A protein and the small-molecule ligand that binds it are described below.
Small molecule (SMILES): C[C@H](NC(=O)[C@H](CO)NC(=O)[C@@H](N)Cc1ccccc1)C(=O)N[C@@H](Cc1ccc(OP(=O)(O)O)cc1)C(=O)N1CCC[C@H]1C(=O)N[C@H](C=O)CO

Sequence of chain 1.A:
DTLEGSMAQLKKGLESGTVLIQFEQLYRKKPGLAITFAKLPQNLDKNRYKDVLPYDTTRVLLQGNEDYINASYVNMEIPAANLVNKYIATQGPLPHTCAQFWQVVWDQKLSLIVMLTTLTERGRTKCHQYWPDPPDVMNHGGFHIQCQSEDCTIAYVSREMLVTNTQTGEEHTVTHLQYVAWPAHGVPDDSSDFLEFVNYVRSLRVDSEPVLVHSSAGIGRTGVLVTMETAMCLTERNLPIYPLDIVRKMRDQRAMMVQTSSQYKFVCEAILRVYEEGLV

Binding-site contacts:
Ligand atom CB contacts residue HIS209 of chain 1.A at 3.7 Å.
Ligand atom CB contacts residue ASP75 of chain 1.A at 3.7 Å.
Ligand atom O contacts residue HIS209 of chain 1.A at 2.9 Å.
Ligand atom C contacts residue HIS209 of chain 1.A at 3.7 Å.
Ligand atom CE1 contacts residue ILE243 of chain 1.A at 3.6 Å (hydrophobic).
Ligand atom O2P contacts residue SER239 of chain 1.A at 3.4 Å (h-bond).
Ligand atom CE1 contacts residue GLN283 of chain 1.A at 3.3 Å.
Ligand atom CD2 contacts residue ALA241 of chain 1.A at 3.5 Å (hydrophobic).
Ligand atom O contacts residue TYR73 of chain 1.A at 3.3 Å.
Ligand atom O1P contacts residue ILE243 of chain 1.A at 2.9 Å (h-bond).
Ligand atom O contacts residue GLN283 of chain 1.A at 2.8 Å (h-bond).
Ligand atom CZ contacts residue ASP69 of chain 1.A at 3.6 Å.
Ligand atom N contacts residue ASP75 of chain 1.A at 2.9 Å (salt-bridge).
Ligand atom P contacts residue SER239 of chain 1.A at 3.3 Å.
Ligand atom CE1 contacts residue ALA241 of chain 1.A at 3.7 Å (hydrophobic).
Ligand atom O3P contacts residue SER240 of chain 1.A at 2.9 Å (h-bond).
Ligand atom O2P contacts residue GLY244 of chain 1.A at 3.5 Å (h-bond).
Ligand atom O1P contacts residue GLY242 of chain 1.A at 3.3 Å (h-bond).
Ligand atom CE2 contacts residue ALA241 of chain 1.A at 3.5 Å (hydrophobic).
Ligand atom O1P contacts residue ALA241 of chain 1.A at 3.4 Å.
Ligand atom O3P contacts residue ALA241 of chain 1.A at 3.0 Å (h-bond).
Ligand atom O2P contacts residue ARG245 of chain 1.A at 2.9 Å (salt-bridge).
Ligand atom C contacts residue ASP75 of chain 1.A at 3.7 Å.
Ligand atom CZ contacts residue ALA241 of chain 1.A at 3.5 Å (hydrophobic).
Ligand atom N contacts residue TYR73 of chain 1.A at 3.6 Å.
Ligand atom CD1 contacts residue ALA241 of chain 1.A at 3.7 Å (hydrophobic).
Ligand atom P contacts residue GLY244 of chain 1.A at 3.7 Å.
Ligand atom CD2 contacts residue TYR73 of chain 1.A at 3.5 Å (hydrophobic).
Ligand atom O contacts residue LYS74 of chain 1.A at 2.8 Å (salt-bridge).
Ligand atom O1P contacts residue GLY244 of chain 1.A at 2.8 Å (h-bond).
Ligand atom CD1 contacts residue GLN283 of chain 1.A at 3.4 Å.
Ligand atom O3P contacts residue SER239 of chain 1.A at 2.9 Å (h-bond).
Ligand atom CE1 contacts residue ASP69 of chain 1.A at 3.7 Å.
Ligand atom O1P contacts residue SER239 of chain 1.A at 3.3 Å (h-bond).
Ligand atom CA contacts residue ASP75 of chain 1.A at 3.4 Å.
Ligand atom O3P contacts residue ARG245 of chain 1.A at 2.8 Å (salt-bridge).
Ligand atom CG contacts residue ALA241 of chain 1.A at 3.7 Å (hydrophobic).
Ligand atom CA contacts residue TYR73 of chain 1.A at 3.5 Å (hydrophobic).
Ligand atom CZ contacts residue HIS209 of chain 1.A at 3.7 Å.
Ligand atom CE2 contacts residue HIS209 of chain 1.A at 3.5 Å.